Sequence of chain 1.A:
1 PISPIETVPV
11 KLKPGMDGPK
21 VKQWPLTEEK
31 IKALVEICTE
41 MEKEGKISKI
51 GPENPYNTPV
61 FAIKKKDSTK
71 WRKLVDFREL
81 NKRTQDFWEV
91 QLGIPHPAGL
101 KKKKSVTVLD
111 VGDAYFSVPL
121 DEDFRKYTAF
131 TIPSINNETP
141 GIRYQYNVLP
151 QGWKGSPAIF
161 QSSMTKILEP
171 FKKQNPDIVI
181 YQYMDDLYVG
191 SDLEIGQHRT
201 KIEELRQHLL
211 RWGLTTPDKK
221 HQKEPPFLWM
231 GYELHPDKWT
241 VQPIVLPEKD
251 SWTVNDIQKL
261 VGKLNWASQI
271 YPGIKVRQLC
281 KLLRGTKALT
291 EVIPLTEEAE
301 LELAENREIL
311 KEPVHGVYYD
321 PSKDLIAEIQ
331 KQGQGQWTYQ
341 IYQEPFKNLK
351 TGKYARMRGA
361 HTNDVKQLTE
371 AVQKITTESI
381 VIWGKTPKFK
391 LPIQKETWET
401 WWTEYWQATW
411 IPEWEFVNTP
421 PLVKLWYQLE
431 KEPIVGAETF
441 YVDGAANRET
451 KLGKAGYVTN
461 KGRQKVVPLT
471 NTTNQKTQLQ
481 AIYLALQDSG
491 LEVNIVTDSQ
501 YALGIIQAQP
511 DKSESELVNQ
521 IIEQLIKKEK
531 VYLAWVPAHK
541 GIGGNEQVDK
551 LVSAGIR

A protein and the small-molecule ligand that binds it are described below.
Small molecule (SMILES): O=C1Nc2ccc(Cl)cc2[C@@](C#CC2CC2)(C(F)(F)F)O1

Binding-site contacts:
Ligand atom C12 contacts residue TRP229 of chain 1.A at 3.5 Å (hydrophobic).
Ligand atom C9 contacts residue TYR188 of chain 1.A at 4.0 Å (hydrophobic).
Ligand atom C3 contacts residue HIS235 of chain 1.A at 3.2 Å.
Ligand atom O2 contacts residue LEU100 of chain 1.A at 3.3 Å.
Ligand atom C14 contacts residue LEU100 of chain 1.A at 3.6 Å (hydrophobic).
Ligand atom C4 contacts residue VAL106 of chain 1.A at 4.0 Å (hydrophobic).
Ligand atom F3 contacts residue TYR188 of chain 1.A at 3.4 Å.
Ligand atom N contacts residue LYS101 of chain 1.A at 2.8 Å (salt-bridge).
Ligand atom CL contacts residue LEU234 of chain 1.A at 3.4 Å.
Ligand atom C2 contacts residue TYR318 of chain 1.A at 3.7 Å (hydrophobic).
Ligand atom C14 contacts residue LYS101 of chain 1.A at 3.6 Å.
Ligand atom C1 contacts residue LYS101 of chain 1.A at 3.8 Å.
Ligand atom C11 contacts residue TYR181 of chain 1.A at 3.8 Å (hydrophobic).
Ligand atom N contacts residue LEU100 of chain 1.A at 3.9 Å.
Ligand atom O1 contacts residue LEU100 of chain 1.A at 3.7 Å.
Ligand atom F1 contacts residue VAL179 of chain 1.A at 3.0 Å.
Ligand atom CL contacts residue PHE227 of chain 1.A at 3.4 Å.
Ligand atom F3 contacts residue GLY190 of chain 1.A at 3.9 Å.
Ligand atom F1 contacts residue TYR188 of chain 1.A at 3.5 Å.
Ligand atom O1 contacts residue LYS101 of chain 1.A at 3.4 Å (salt-bridge).
Ligand atom F2 contacts residue LYS103 of chain 1.A at 3.8 Å.
Ligand atom C12 contacts residue LEU234 of chain 1.A at 3.6 Å (hydrophobic).
Ligand atom F3 contacts residue VAL189 of chain 1.A at 3.9 Å.
Ligand atom C2 contacts residue LYS101 of chain 1.A at 3.9 Å.
Ligand atom F1 contacts residue TYR181 of chain 1.A at 4.0 Å.
Ligand atom C5 contacts residue VAL106 of chain 1.A at 3.9 Å (hydrophobic).
Ligand atom F3 contacts residue VAL106 of chain 1.A at 3.5 Å.
Ligand atom C8 contacts residue LEU100 of chain 1.A at 3.9 Å (hydrophobic).
Ligand atom CL contacts residue VAL106 of chain 1.A at 3.8 Å.
Ligand atom C3 contacts residue TYR318 of chain 1.A at 3.3 Å (hydrophobic).
Ligand atom C10 contacts residue TYR181 of chain 1.A at 3.4 Å (hydrophobic).
Ligand atom C11 contacts residue TRP229 of chain 1.A at 3.4 Å (hydrophobic).
Ligand atom C10 contacts residue TYR188 of chain 1.A at 4.0 Å (hydrophobic).
Ligand atom CL contacts residue HIS235 of chain 1.A at 4.0 Å.
Ligand atom F2 contacts residue GLY190 of chain 1.A at 3.4 Å.
Ligand atom C3 contacts residue PRO236 of chain 1.A at 3.6 Å (hydrophobic).
Ligand atom C4 contacts residue TYR318 of chain 1.A at 3.9 Å (hydrophobic).
Ligand atom F2 contacts residue VAL179 of chain 1.A at 3.4 Å.
Ligand atom C13 contacts residue VAL179 of chain 1.A at 3.8 Å (hydrophobic).
Ligand atom N contacts residue LYS103 of chain 1.A at 3.6 Å.